This protein binds this small molecule.
Small molecule (SMILES): C=CC1=C(C)C2=N3->[Ni]45<-N6=C(C=c7c(C)c(C=C)c(n74)=C2)C(C)=C(CCC(=O)O)C6=Cc2c(CCC(=O)O)c(C)c(n25)C=C13

Sequence of chain 1.L:
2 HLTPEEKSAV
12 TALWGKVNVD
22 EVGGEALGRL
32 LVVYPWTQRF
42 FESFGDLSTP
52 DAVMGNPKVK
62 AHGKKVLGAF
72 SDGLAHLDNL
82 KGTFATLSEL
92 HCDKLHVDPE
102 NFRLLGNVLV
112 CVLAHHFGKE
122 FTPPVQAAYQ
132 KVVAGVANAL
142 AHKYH

Binding-site contacts:
Ligand atom CMA contacts residue LYS66 of chain 1.L at 3.7 Å.
Ligand atom NA contacts residue VAL67 of chain 1.L at 3.7 Å.
Ligand atom C3D contacts residue HIS63 of chain 1.L at 3.7 Å.
Ligand atom CAB contacts residue LEU106 of chain 1.L at 3.6 Å (hydrophobic).
Ligand atom CHD contacts residue PHE42 of chain 1.L at 3.4 Å (hydrophobic).
Ligand atom C1B contacts residue VAL67 of chain 1.L at 3.8 Å (hydrophobic).
Ligand atom C2B contacts residue VAL67 of chain 1.L at 3.7 Å (hydrophobic).
Ligand atom C3B contacts residue LEU141 of chain 1.L at 3.4 Å (hydrophobic).
Ligand atom C3B contacts residue VAL67 of chain 1.L at 3.7 Å (hydrophobic).
Ligand atom CAB contacts residue LEU141 of chain 1.L at 3.7 Å (hydrophobic).
Ligand atom CBD contacts residue LEU96 of chain 1.L at 3.8 Å (hydrophobic).
Ligand atom CBC contacts residue PHE41 of chain 1.L at 3.5 Å (hydrophobic).
Ligand atom C4A contacts residue VAL67 of chain 1.L at 3.8 Å (hydrophobic).
Ligand atom CMD contacts residue PHE42 of chain 1.L at 3.5 Å (hydrophobic).
Ligand atom CHB contacts residue LEU88 of chain 1.L at 3.5 Å (hydrophobic).
Ligand atom C1C contacts residue PHE103 of chain 1.L at 3.4 Å (hydrophobic).
Ligand atom CBC contacts residue PHE42 of chain 1.L at 3.5 Å (hydrophobic).
Ligand atom C2C contacts residue PHE103 of chain 1.L at 3.6 Å (hydrophobic).
Ligand atom CAC contacts residue PHE41 of chain 1.L at 3.5 Å (hydrophobic).
Ligand atom CAC contacts residue PHE42 of chain 1.L at 3.8 Å (hydrophobic).
Ligand atom C2B contacts residue LEU141 of chain 1.L at 3.6 Å (hydrophobic).
Ligand atom C3C contacts residue VAL98 of chain 1.L at 3.7 Å (hydrophobic).
Ligand atom CBB contacts residue PHE103 of chain 1.L at 3.4 Å (hydrophobic).
Ligand atom CMC contacts residue ASN102 of chain 1.L at 3.3 Å.
Ligand atom CAC contacts residue VAL98 of chain 1.L at 3.6 Å (hydrophobic).
Ligand atom CMB contacts residue VAL67 of chain 1.L at 3.7 Å (hydrophobic).
Ligand atom C4B contacts residue LEU141 of chain 1.L at 3.9 Å (hydrophobic).
Ligand atom CMA contacts residue ALA70 of chain 1.L at 3.5 Å (hydrophobic).
Ligand atom C4B contacts residue VAL67 of chain 1.L at 3.8 Å (hydrophobic).
Ligand atom C4C contacts residue PHE42 of chain 1.L at 3.9 Å (hydrophobic).
Ligand atom CBB contacts residue LEU141 of chain 1.L at 3.5 Å (hydrophobic).
Ligand atom CAD contacts residue HIS63 of chain 1.L at 3.4 Å.
Ligand atom C4B contacts residue PHE103 of chain 1.L at 3.9 Å (hydrophobic).
Ligand atom CHC contacts residue PHE103 of chain 1.L at 3.4 Å (hydrophobic).
Ligand atom CMA contacts residue LEU88 of chain 1.L at 3.5 Å (hydrophobic).
Ligand atom CBB contacts residue LEU106 of chain 1.L at 3.8 Å (hydrophobic).
Ligand atom NB contacts residue VAL67 of chain 1.L at 3.9 Å.
Ligand atom CHC contacts residue LEU106 of chain 1.L at 3.6 Å (hydrophobic).
Ligand atom CMC contacts residue PHE103 of chain 1.L at 3.6 Å (hydrophobic).
Ligand atom C2D contacts residue PHE42 of chain 1.L at 3.8 Å (hydrophobic).